Sequence of chain 1.A:
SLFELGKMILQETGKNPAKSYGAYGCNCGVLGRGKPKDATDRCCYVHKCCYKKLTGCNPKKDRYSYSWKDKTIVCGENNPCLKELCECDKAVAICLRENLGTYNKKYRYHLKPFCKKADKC

A protein and the small-molecule ligand that binds it are described below.
Small molecule (SMILES): CCCCCCCCCCCCC(=O)O

Binding-site contacts:
Ligand atom C25 contacts residue PRO17 of chain 1.A at 4.1 Å (hydrophobic).
Ligand atom C32 contacts residue LYS7 of chain 1.A at 3.9 Å.
Ligand atom C22 contacts residue TYR21 of chain 1.A at 4.1 Å (hydrophobic).
Ligand atom O22 contacts residue CYS44 of chain 1.A at 4.2 Å.
Ligand atom O22 contacts residue CYS28 of chain 1.A at 3.7 Å.
Ligand atom O21 contacts residue HIS47 of chain 1.A at 3.1 Å (h-bond).
Ligand atom O22 contacts residue HIS47 of chain 1.A at 4.3 Å.
Ligand atom C26 contacts residue GLY6 of chain 1.A at 4.1 Å.
Ligand atom C33 contacts residue GLY6 of chain 1.A at 4.0 Å.
Ligand atom C31 contacts residue GLY6 of chain 1.A at 4.3 Å.
Ligand atom C21 contacts residue CYS44 of chain 1.A at 3.8 Å (hydrophobic).
Ligand atom C21 contacts residue GLY29 of chain 1.A at 3.6 Å.
Ligand atom C27 contacts residue GLY6 of chain 1.A at 4.1 Å.
Ligand atom C32 contacts residue PRO17 of chain 1.A at 3.6 Å (hydrophobic).
Ligand atom C33 contacts residue LYS7 of chain 1.A at 4.0 Å.
Ligand atom C29 contacts residue LEU2 of chain 1.A at 4.1 Å (hydrophobic).
Ligand atom C28 contacts residue GLY6 of chain 1.A at 3.5 Å.
Ligand atom C32 contacts residue GLY6 of chain 1.A at 3.6 Å.
Ligand atom C23 contacts residue TYR21 of chain 1.A at 3.5 Å (hydrophobic).
Ligand atom O22 contacts residue GLY29 of chain 1.A at 2.7 Å (h-bond).
Ligand atom C23 contacts residue ILE9 of chain 1.A at 4.2 Å (hydrophobic).
Ligand atom C31 contacts residue PHE3 of chain 1.A at 4.3 Å (hydrophobic).
Ligand atom O21 contacts residue VAL92 of chain 1.A at 3.8 Å.
Ligand atom C21 contacts residue CYS28 of chain 1.A at 4.2 Å (hydrophobic).
Ligand atom O21 contacts residue CYS44 of chain 1.A at 4.0 Å.
Ligand atom C27 contacts residue PRO17 of chain 1.A at 4.2 Å (hydrophobic).
Ligand atom C27 contacts residue ALA18 of chain 1.A at 4.3 Å (hydrophobic).
Ligand atom C29 contacts residue GLY6 of chain 1.A at 3.8 Å.
Ligand atom C23 contacts residue GLY29 of chain 1.A at 3.8 Å.
Ligand atom C22 contacts residue GLY29 of chain 1.A at 4.3 Å.
Ligand atom C29 contacts residue PRO17 of chain 1.A at 4.1 Å (hydrophobic).
Ligand atom C30 contacts residue PHE3 of chain 1.A at 3.9 Å (hydrophobic).
Ligand atom C22 contacts residue ILE9 of chain 1.A at 3.4 Å (hydrophobic).
Ligand atom C24 contacts residue LEU5 of chain 1.A at 4.0 Å (hydrophobic).
Ligand atom C21 contacts residue HIS47 of chain 1.A at 4.1 Å.
Ligand atom C28 contacts residue LEU2 of chain 1.A at 3.1 Å (hydrophobic).
Ligand atom C26 contacts residue LEU5 of chain 1.A at 4.2 Å (hydrophobic).
Ligand atom C30 contacts residue LEU2 of chain 1.A at 3.4 Å (hydrophobic).
Ligand atom C30 contacts residue GLY6 of chain 1.A at 3.8 Å.
Ligand atom C24 contacts residue GLY29 of chain 1.A at 4.2 Å.